Binding-site contacts:
Ligand atom O1D contacts residue HIS28 of chain 1.K at 3.0 Å.
Ligand atom NB contacts residue MET57 of chain 1.L at 3.0 Å (h-bond).
Ligand atom O2A contacts residue ARG20 of chain 1.K at 2.8 Å (salt-bridge).
Ligand atom C4A contacts residue MET57 of chain 1.K at 3.5 Å (hydrophobic).
Ligand atom O1B contacts residue LYS50 of chain 1.L at 2.8 Å (salt-bridge).
Ligand atom C4A contacts residue MET57 of chain 1.L at 3.4 Å (hydrophobic).
Ligand atom O2B contacts residue SER168 of chain 1.L at 2.8 Å.
Ligand atom CGA contacts residue ARG20 of chain 1.K at 3.4 Å.
Ligand atom CHB contacts residue MET57 of chain 1.K at 3.3 Å (hydrophobic).
Ligand atom CGB contacts residue SER168 of chain 1.L at 3.3 Å.
Ligand atom FE contacts residue MET57 of chain 1.K at 2.4 Å.
Ligand atom CGA contacts residue TYR35 of chain 1.L at 3.4 Å (hydrophobic).
Ligand atom O1C contacts residue SER168 of chain 1.L at 3.0 Å.
Ligand atom NA contacts residue MET57 of chain 1.L at 3.0 Å (h-bond).
Ligand atom NC contacts residue MET57 of chain 1.K at 3.2 Å (h-bond).
Ligand atom O2D contacts residue ARG20 of chain 1.L at 3.1 Å (salt-bridge).
Ligand atom O1D contacts residue ARG20 of chain 1.L at 3.5 Å (salt-bridge).
Ligand atom NC contacts residue MET57 of chain 1.L at 3.1 Å (h-bond).
Ligand atom ND contacts residue MET57 of chain 1.K at 2.9 Å.
Ligand atom ND contacts residue MET57 of chain 1.L at 3.3 Å (h-bond).
Ligand atom C1B contacts residue MET57 of chain 1.L at 3.5 Å (hydrophobic).
Ligand atom O1A contacts residue ARG20 of chain 1.K at 2.7 Å (salt-bridge).
Ligand atom CGD contacts residue ARG20 of chain 1.L at 3.5 Å.
Ligand atom NB contacts residue MET57 of chain 1.K at 3.1 Å (h-bond).
Ligand atom CMD contacts residue MET57 of chain 1.L at 3.4 Å (hydrophobic).
Ligand atom O2C contacts residue SER168 of chain 1.L at 2.1 Å.
Ligand atom CHB contacts residue MET57 of chain 1.L at 3.5 Å (hydrophobic).
Ligand atom CBB contacts residue SER168 of chain 1.L at 3.3 Å.
Ligand atom C1B contacts residue MET57 of chain 1.K at 3.3 Å (hydrophobic).
Ligand atom CGC contacts residue SER168 of chain 1.L at 2.9 Å.
Ligand atom C1D contacts residue MET57 of chain 1.L at 3.3 Å (hydrophobic).
Ligand atom C4D contacts residue MET57 of chain 1.L at 3.5 Å (hydrophobic).
Ligand atom O2D contacts residue TYR35 of chain 1.K at 2.9 Å (h-bond).
Ligand atom CMD contacts residue GLU61 of chain 1.L at 3.4 Å.
Ligand atom O1A contacts residue TYR35 of chain 1.L at 2.4 Å (h-bond).
Ligand atom CMB contacts residue GLU61 of chain 1.K at 3.1 Å.
Ligand atom C1D contacts residue MET57 of chain 1.K at 3.5 Å (hydrophobic).
Ligand atom O1C contacts residue LYS169 of chain 1.L at 3.1 Å (salt-bridge).
Ligand atom CMC contacts residue LYS50 of chain 1.K at 3.5 Å.
Ligand atom FE contacts residue MET57 of chain 1.L at 2.4 Å.

Sequence of chain 1.K:
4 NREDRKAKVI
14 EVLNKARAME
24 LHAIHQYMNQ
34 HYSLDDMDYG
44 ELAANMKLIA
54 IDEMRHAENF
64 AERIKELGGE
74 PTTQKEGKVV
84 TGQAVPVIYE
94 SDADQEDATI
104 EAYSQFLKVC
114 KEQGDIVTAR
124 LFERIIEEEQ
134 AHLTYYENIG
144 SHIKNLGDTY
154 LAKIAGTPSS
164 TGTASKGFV

The protein below binds the small molecule below.
Small molecule (SMILES): CC1=C(CCC(=O)O)C2=Cc3c(CCC(=O)O)c(C)c4n3[Fe@]35n6c(c(C)c(CCC(=O)O)c6=CC1=[N+]23)=CC1=[N+]5C(=C4)C(C)=C1CCC(=O)O

Sequence of chain 1.L:
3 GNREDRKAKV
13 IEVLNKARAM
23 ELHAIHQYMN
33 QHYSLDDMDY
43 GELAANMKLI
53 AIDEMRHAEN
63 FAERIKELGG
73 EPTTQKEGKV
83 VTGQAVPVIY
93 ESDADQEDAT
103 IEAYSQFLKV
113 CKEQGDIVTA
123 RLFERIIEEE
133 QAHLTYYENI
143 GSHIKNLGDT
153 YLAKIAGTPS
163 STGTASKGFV